Binding-site contacts:
Ligand atom N10 contacts residue GLU186 of chain 2.A at 3.9 Å.
Ligand atom C3 contacts residue GLU83 of chain 16.A at 3.5 Å.
Ligand atom C3 contacts residue MN1 of chain 2.C at 4.3 Å.
Ligand atom C4 contacts residue ARG127 of chain 11.A at 3.3 Å.
Ligand atom C4 contacts residue GLU83 of chain 16.A at 3.4 Å.
Ligand atom C1 contacts residue MN1 of chain 16.B at 3.2 Å.
Ligand atom C1 contacts residue HIS183 of chain 2.A at 3.7 Å.
Ligand atom N2 contacts residue MET113 of chain 2.A at 3.5 Å.
Ligand atom C1 contacts residue HIS80 of chain 16.A at 3.7 Å.
Ligand atom C4 contacts residue MN1 of chain 16.B at 3.9 Å.
Ligand atom N11 contacts residue GLU186 of chain 2.A at 3.1 Å (salt-bridge).
Ligand atom O9 contacts residue ARG127 of chain 11.A at 3.0 Å (salt-bridge).
Ligand atom N10 contacts residue HIS80 of chain 16.A at 3.4 Å (h-bond).
Ligand atom N2 contacts residue HIS80 of chain 16.A at 4.3 Å.
Ligand atom N11 contacts residue MN1 of chain 2.C at 2.2 Å.
Ligand atom N2 contacts residue GLU83 of chain 16.A at 3.1 Å (salt-bridge).
Ligand atom C1 contacts residue MET113 of chain 2.A at 3.5 Å (hydrophobic).
Ligand atom N2 contacts residue HIS183 of chain 2.A at 3.5 Å (h-bond).
Ligand atom N11 contacts residue MET113 of chain 2.A at 3.5 Å.
Ligand atom C5 contacts residue ARG127 of chain 11.A at 3.5 Å.
Ligand atom N6 contacts residue GLU27 of chain 16.A at 4.3 Å.
Ligand atom N11 contacts residue HIS80 of chain 16.A at 3.0 Å (h-bond).
Ligand atom C1 contacts residue HIS182 of chain 2.A at 3.5 Å.
Ligand atom N2 contacts residue MN1 of chain 16.B at 2.3 Å.
Ligand atom C1 contacts residue HIS79 of chain 16.A at 3.1 Å.
Ligand atom O9 contacts residue MET113 of chain 2.A at 4.3 Å.
Ligand atom C1 contacts residue GLU83 of chain 16.A at 4.1 Å.
Ligand atom C3 contacts residue HIS80 of chain 16.A at 4.2 Å.
Ligand atom C7 contacts residue ARG127 of chain 11.A at 3.7 Å.
Ligand atom C1 contacts residue GLU186 of chain 2.A at 4.0 Å.
Ligand atom N11 contacts residue HIS182 of chain 2.A at 3.1 Å (h-bond).
Ligand atom N6 contacts residue HIS80 of chain 16.A at 4.0 Å.
Ligand atom N6 contacts residue ASP84 of chain 16.A at 4.1 Å.
Ligand atom C1 contacts residue MN1 of chain 2.C at 3.3 Å.
Ligand atom N10 contacts residue MN1 of chain 2.C at 3.1 Å.
Ligand atom N10 contacts residue MET113 of chain 2.A at 3.5 Å.
Ligand atom N2 contacts residue HIS79 of chain 16.A at 3.1 Å (h-bond).
Ligand atom C4 contacts residue MET113 of chain 2.A at 4.3 Å (hydrophobic).
Ligand atom C3 contacts residue MN1 of chain 16.B at 3.4 Å.
Ligand atom C3 contacts residue MET113 of chain 2.A at 3.5 Å (hydrophobic).

A protein and the small-molecule ligand that binds it are described below.
Small molecule (SMILES): N[C@@H](Cc1nnc[nH]1)C(=O)O

Sequence of chain 16.A:
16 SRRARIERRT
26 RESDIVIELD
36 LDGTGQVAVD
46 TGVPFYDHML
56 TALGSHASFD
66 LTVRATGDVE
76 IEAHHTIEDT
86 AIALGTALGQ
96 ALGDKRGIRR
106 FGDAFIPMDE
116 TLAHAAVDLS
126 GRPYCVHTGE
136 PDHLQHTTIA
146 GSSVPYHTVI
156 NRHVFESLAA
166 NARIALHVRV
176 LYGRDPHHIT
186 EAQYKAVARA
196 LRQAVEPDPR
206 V

Sequence of chain 2.A:
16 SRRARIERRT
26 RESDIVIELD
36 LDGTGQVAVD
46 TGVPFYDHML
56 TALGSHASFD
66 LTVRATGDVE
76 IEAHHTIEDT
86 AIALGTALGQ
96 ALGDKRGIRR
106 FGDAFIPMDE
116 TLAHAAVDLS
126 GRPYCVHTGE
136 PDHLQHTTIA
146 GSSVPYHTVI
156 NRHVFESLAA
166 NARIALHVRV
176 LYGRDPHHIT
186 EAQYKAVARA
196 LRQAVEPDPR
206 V

Sequence of chain 11.A:
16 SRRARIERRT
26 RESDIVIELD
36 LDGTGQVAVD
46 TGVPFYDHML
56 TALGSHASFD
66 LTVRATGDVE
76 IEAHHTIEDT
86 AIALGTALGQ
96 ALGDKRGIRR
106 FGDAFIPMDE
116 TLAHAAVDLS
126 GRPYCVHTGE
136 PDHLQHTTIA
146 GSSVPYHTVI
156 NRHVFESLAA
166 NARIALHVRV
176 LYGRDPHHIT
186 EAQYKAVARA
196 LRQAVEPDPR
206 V